Binding-site contacts:
Ligand atom C5 contacts residue ALA23 of chain 1.A at 3.8 Å (hydrophobic).
Ligand atom C3 contacts residue CA1 of chain 1.I at 3.4 Å.
Ligand atom C3 contacts residue CA1 of chain 1.J at 3.4 Å.
Ligand atom O2 contacts residue SER97 of chain 1.A at 3.4 Å.
Ligand atom O4 contacts residue ASP104 of chain 1.A at 3.8 Å.
Ligand atom C6 contacts residue ASP99 of chain 1.A at 3.6 Å.
Ligand atom O2 contacts residue CA1 of chain 1.I at 2.5 Å.
Ligand atom C1 contacts residue SER22 of chain 1.A at 3.4 Å.
Ligand atom O2 contacts residue ASP104 of chain 1.A at 3.3 Å (salt-bridge).
Ligand atom O2 contacts residue ASP96 of chain 1.A at 2.6 Å (salt-bridge).
Ligand atom C3 contacts residue ASP99 of chain 1.A at 3.2 Å.
Ligand atom C3 contacts residue ASP104 of chain 1.A at 3.7 Å.
Ligand atom O4 contacts residue CA1 of chain 1.J at 2.5 Å.
Ligand atom O5 contacts residue ALA23 of chain 1.A at 2.9 Å (h-bond).
Ligand atom O4 contacts residue SER22 of chain 1.A at 3.4 Å.
Ligand atom O3 contacts residue ASP101 of chain 1.A at 2.9 Å (salt-bridge).
Ligand atom C5 contacts residue SER97 of chain 1.A at 3.6 Å.
Ligand atom O2 contacts residue ASP99 of chain 1.A at 3.6 Å.
Ligand atom C6 contacts residue ASP96 of chain 1.A at 3.7 Å.
Ligand atom C4 contacts residue CA1 of chain 1.J at 3.4 Å.
Ligand atom O3 contacts residue ASP104 of chain 1.A at 3.0 Å (salt-bridge).
Ligand atom C2 contacts residue ASP96 of chain 1.A at 3.5 Å.
Ligand atom C2 contacts residue ASP104 of chain 1.A at 3.3 Å.
Ligand atom O2 contacts residue GLU95 of chain 1.A at 3.5 Å (salt-bridge).
Ligand atom O4 contacts residue GLY114 of chain 1.B at 2.5 Å (h-bond).
Ligand atom C6 contacts residue SER97 of chain 1.A at 3.8 Å.
Ligand atom O4 contacts residue ASN21 of chain 1.A at 3.0 Å (h-bond).
Ligand atom C2 contacts residue CA1 of chain 1.J at 3.8 Å.
Ligand atom C4 contacts residue GLY114 of chain 1.B at 3.4 Å.
Ligand atom C2 contacts residue CA1 of chain 1.I at 3.4 Å.
Ligand atom O6 contacts residue ASP99 of chain 1.A at 3.4 Å.
Ligand atom C2 contacts residue SER22 of chain 1.A at 3.5 Å.
Ligand atom O3 contacts residue CA1 of chain 1.J at 2.5 Å.
Ligand atom C6 contacts residue ALA23 of chain 1.A at 3.6 Å (hydrophobic).
Ligand atom O3 contacts residue ASP99 of chain 1.A at 2.6 Å (salt-bridge).
Ligand atom O3 contacts residue CA1 of chain 1.I at 2.5 Å.
Ligand atom O6 contacts residue GLY24 of chain 1.A at 3.5 Å (h-bond).
Ligand atom C1 contacts residue ALA23 of chain 1.A at 3.8 Å (hydrophobic).
Ligand atom O5 contacts residue SER22 of chain 1.A at 3.5 Å (h-bond).
Ligand atom C6 contacts residue GLY114 of chain 1.B at 3.6 Å.

A protein and the small-molecule ligand that binds it are described below.
Small molecule (SMILES): CC(=O)N[C@H]1[C@H](O[C@@H]2[C@@H](O)[C@@H](O)OC[C@@H]2O)O[C@H](CO)[C@@H](O[C@@H]2O[C@@H](C)[C@@H](O)[C@@H](O)[C@@H]2O)[C@@H]1O[C@@H]1O[C@H](CO)[C@H](O)[C@H](O)[C@H]1O

Sequence of chain 1.B:
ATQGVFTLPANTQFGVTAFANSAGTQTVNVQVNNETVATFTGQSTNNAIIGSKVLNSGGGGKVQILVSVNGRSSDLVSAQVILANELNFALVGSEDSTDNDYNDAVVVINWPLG

Sequence of chain 1.A:
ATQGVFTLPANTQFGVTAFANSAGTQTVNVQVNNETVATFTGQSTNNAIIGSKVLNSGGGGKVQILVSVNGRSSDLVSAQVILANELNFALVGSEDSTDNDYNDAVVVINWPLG